A protein and the small-molecule ligand that binds it are described below.
Small molecule (SMILES): CC(=O)N[C@@H](CO)C(=O)N[C@@H](CCCN=C(N)N)C(=O)NCC(=O)N[C@H](C(=O)N[C@@H](CCC(N)=O)C(=O)N[C@H](C(=O)N[C@@H](C)C(=O)O)[C@@H](C)O)[C@@H](C)O

Sequence of chain 1.B:
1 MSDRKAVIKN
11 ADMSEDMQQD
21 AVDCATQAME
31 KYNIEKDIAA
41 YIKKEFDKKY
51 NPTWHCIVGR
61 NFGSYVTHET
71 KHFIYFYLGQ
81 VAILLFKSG

Binding-site contacts:
Ligand atom OG1 contacts residue SER64 of chain 1.B at 2.7 Å (h-bond).
Ligand atom N contacts residue TYR77 of chain 1.B at 3.2 Å (h-bond).
Ligand atom N contacts residue PHE62 of chain 1.B at 3.0 Å (h-bond).
Ligand atom CA contacts residue TYR75 of chain 1.B at 3.6 Å (hydrophobic).
Ligand atom OG contacts residue LYS43 of chain 2.D at 3.4 Å.
Ligand atom NE contacts residue HIS68 of chain 1.B at 3.3 Å.
Ligand atom NH2 contacts residue ASP12 of chain 1.B at 3.6 Å.
Ligand atom O contacts residue SER64 of chain 1.B at 2.9 Å (h-bond).
Ligand atom CB contacts residue SER64 of chain 1.B at 3.6 Å.
Ligand atom NH1 contacts residue ASP12 of chain 1.B at 3.6 Å.
Ligand atom C contacts residue VAL66 of chain 1.B at 3.5 Å (hydrophobic).
Ligand atom NE2 contacts residue PHE62 of chain 1.B at 3.6 Å (h-bond).
Ligand atom O contacts residue TYR65 of chain 1.B at 3.4 Å.
Ligand atom O contacts residue GLY63 of chain 1.B at 3.1 Å.
Ligand atom CA contacts residue SER64 of chain 1.B at 3.1 Å.
Ligand atom OE1 contacts residue GLU35 of chain 2.D at 3.3 Å.
Ligand atom NH1 contacts residue ASN10 of chain 1.B at 3.4 Å (h-bond).
Ligand atom OE1 contacts residue GLY63 of chain 1.B at 3.6 Å.
Ligand atom N contacts residue TYR75 of chain 1.B at 3.5 Å (h-bond).
Ligand atom O contacts residue LYS36 of chain 2.D at 3.2 Å.
Ligand atom OE1 contacts residue LYS36 of chain 2.D at 2.9 Å (salt-bridge).
Ligand atom NH1 contacts residue PHE73 of chain 1.B at 3.4 Å.
Ligand atom CB contacts residue TYR77 of chain 1.B at 3.3 Å (hydrophobic).
Ligand atom OG1 contacts residue ASN61 of chain 1.B at 3.4 Å.
Ligand atom CG2 contacts residue PHE62 of chain 1.B at 3.5 Å (hydrophobic).
Ligand atom CA contacts residue TYR77 of chain 1.B at 3.4 Å (hydrophobic).
Ligand atom CG2 contacts residue TYR77 of chain 1.B at 3.6 Å (hydrophobic).
Ligand atom N contacts residue SER64 of chain 1.B at 3.1 Å (h-bond).
Ligand atom C contacts residue SER64 of chain 1.B at 3.6 Å.
Ligand atom N contacts residue VAL66 of chain 1.B at 2.9 Å (h-bond).
Ligand atom CB contacts residue VAL66 of chain 1.B at 3.4 Å (hydrophobic).
Ligand atom OG contacts residue THR67 of chain 1.B at 2.7 Å (h-bond).
Ligand atom CD contacts residue HIS68 of chain 1.B at 3.4 Å.
Ligand atom OAC contacts residue THR67 of chain 1.B at 3.5 Å.
Ligand atom O contacts residue VAL66 of chain 1.B at 3.0 Å (h-bond).
Ligand atom CB contacts residue TYR65 of chain 1.B at 3.5 Å (hydrophobic).
Ligand atom OE1 contacts residue ILE34 of chain 2.D at 3.5 Å.
Ligand atom NE2 contacts residue GLU35 of chain 2.D at 3.1 Å (salt-bridge).
Ligand atom CA contacts residue VAL66 of chain 1.B at 3.3 Å (hydrophobic).
Ligand atom OG1 contacts residue PHE62 of chain 1.B at 3.0 Å (h-bond).

Sequence of chain 2.D:
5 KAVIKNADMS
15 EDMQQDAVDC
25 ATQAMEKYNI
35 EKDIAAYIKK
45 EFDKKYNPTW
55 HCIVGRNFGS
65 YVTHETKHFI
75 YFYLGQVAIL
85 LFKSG